Sequence of chain 1.G:
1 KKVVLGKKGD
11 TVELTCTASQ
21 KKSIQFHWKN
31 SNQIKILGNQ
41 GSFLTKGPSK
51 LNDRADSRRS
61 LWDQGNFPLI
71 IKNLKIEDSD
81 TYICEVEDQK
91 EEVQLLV

Binding-site contacts:
Ligand atom C4 contacts residue TYR25 of chain 1.P at 3.7 Å (hydrophobic).
Ligand atom O5 contacts residue TYR25 of chain 1.P at 3.7 Å.
Ligand atom O6 contacts residue HIS3 of chain 1.P at 4.0 Å.
Ligand atom O6 contacts residue HIS3 of chain 1.P at 3.8 Å.
Ligand atom C6 contacts residue GLN1 of chain 1.P at 3.9 Å.
Ligand atom C7 contacts residue ASN292 of chain 1.F at 3.1 Å.
Ligand atom O6 contacts residue GLY26 of chain 1.P at 3.8 Å.
Ligand atom O7 contacts residue TYR25 of chain 1.P at 3.5 Å.
Ligand atom N2 contacts residue GLY26 of chain 1.P at 3.4 Å.
Ligand atom C6 contacts residue ASP295 of chain 1.F at 4.0 Å.
Ligand atom C2 contacts residue ASN292 of chain 1.F at 2.4 Å.
Ligand atom O3 contacts residue GLY26 of chain 1.P at 3.1 Å (h-bond).
Ligand atom O5 contacts residue TYR25 of chain 1.P at 3.9 Å.
Ligand atom O5 contacts residue HIS3 of chain 1.P at 3.4 Å.
Ligand atom C8 contacts residue ASN28 of chain 1.P at 3.6 Å.
Ligand atom O5 contacts residue ASN292 of chain 1.F at 2.3 Å (h-bond).
Ligand atom C6 contacts residue THR294 of chain 1.F at 3.4 Å.
Ligand atom C3 contacts residue GLY26 of chain 1.P at 3.5 Å.
Ligand atom C5 contacts residue ASN292 of chain 1.F at 3.6 Å.
Ligand atom O5 contacts residue ASP295 of chain 1.F at 3.4 Å.
Ligand atom O6 contacts residue THR294 of chain 1.F at 3.9 Å.
Ligand atom O6 contacts residue TYR25 of chain 1.P at 4.0 Å.
Ligand atom C5 contacts residue THR294 of chain 1.F at 3.5 Å.
Ligand atom O6 contacts residue GLN1 of chain 1.P at 3.9 Å.
Ligand atom C8 contacts residue VAL27 of chain 1.P at 3.9 Å (hydrophobic).
Ligand atom C5 contacts residue TYR25 of chain 1.P at 3.9 Å (hydrophobic).
Ligand atom C6 contacts residue TYR25 of chain 1.P at 3.5 Å (hydrophobic).
Ligand atom C6 contacts residue HIS3 of chain 1.P at 3.6 Å.
Ligand atom C3 contacts residue ASN292 of chain 1.F at 3.8 Å.
Ligand atom N2 contacts residue ASN292 of chain 1.F at 3.0 Å (h-bond).
Ligand atom O3 contacts residue TYR25 of chain 1.P at 3.7 Å.
Ligand atom C1 contacts residue ASN292 of chain 1.F at 1.4 Å.
Ligand atom O5 contacts residue THR294 of chain 1.F at 3.6 Å (h-bond).
Ligand atom C1 contacts residue TYR25 of chain 1.P at 4.0 Å (hydrophobic).
Ligand atom O6 contacts residue TYR25 of chain 1.P at 3.9 Å.
Ligand atom O5 contacts residue TYR25 of chain 1.P at 3.8 Å.
Ligand atom C1 contacts residue ASP295 of chain 1.F at 4.0 Å.
Ligand atom O7 contacts residue ASN292 of chain 1.F at 2.9 Å (h-bond).
Ligand atom C2 contacts residue TYR25 of chain 1.P at 3.9 Å (hydrophobic).
Ligand atom C8 contacts residue GLY26 of chain 1.P at 3.6 Å.

Sequence of chain 1.F:
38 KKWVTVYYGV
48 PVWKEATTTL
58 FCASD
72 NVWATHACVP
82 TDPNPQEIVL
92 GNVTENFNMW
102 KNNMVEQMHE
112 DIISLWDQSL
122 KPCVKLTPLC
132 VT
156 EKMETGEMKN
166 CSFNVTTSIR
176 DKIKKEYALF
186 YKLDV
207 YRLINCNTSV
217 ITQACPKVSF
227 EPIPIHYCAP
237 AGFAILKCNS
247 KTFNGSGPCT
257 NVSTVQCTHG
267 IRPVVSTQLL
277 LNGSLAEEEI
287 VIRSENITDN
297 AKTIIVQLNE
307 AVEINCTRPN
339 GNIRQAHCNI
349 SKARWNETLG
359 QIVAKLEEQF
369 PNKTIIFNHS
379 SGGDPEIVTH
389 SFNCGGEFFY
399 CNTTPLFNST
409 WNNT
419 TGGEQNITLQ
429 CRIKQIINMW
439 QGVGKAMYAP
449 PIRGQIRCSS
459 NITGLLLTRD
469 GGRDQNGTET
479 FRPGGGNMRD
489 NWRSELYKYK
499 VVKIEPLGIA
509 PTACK

Sequence of chain 1.P:
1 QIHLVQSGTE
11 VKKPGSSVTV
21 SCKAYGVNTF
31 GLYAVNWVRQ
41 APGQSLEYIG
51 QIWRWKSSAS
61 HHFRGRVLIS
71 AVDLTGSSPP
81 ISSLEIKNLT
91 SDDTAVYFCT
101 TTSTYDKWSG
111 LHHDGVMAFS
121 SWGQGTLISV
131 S

This small molecule binds to this protein.
Small molecule (SMILES): CC(=O)N[C@H]1[C@H](O[C@H]2[C@H](O)[C@@H](NC(C)=O)CO[C@@H]2CO)O[C@H](CO)[C@@H](O[C@@H]2O[C@H](CO[C@H]3O[C@H](CO)[C@@H](O)[C@H](O)[C@@H]3O)[C@@H](O)[C@H](O[C@H]3O[C@H](CO)[C@@H](O)[C@H](O)[C@@H]3O)[C@@H]2O)[C@@H]1O